Binding-site contacts:
Ligand atom O3 contacts residue ARG154 of chain 1.B at 3.0 Å (salt-bridge).
Ligand atom O5 contacts residue LEU33 of chain 1.B at 3.5 Å (h-bond).
Ligand atom C3 contacts residue GLU6 of chain 1.B at 3.5 Å.
Ligand atom O5 contacts residue VAL159 of chain 1.B at 3.5 Å (h-bond).
Ligand atom C2 contacts residue GLU34 of chain 1.B at 3.5 Å.
Ligand atom O2 contacts residue ARG154 of chain 1.B at 3.3 Å (salt-bridge).
Ligand atom O2 contacts residue VAL157 of chain 1.B at 2.7 Å (h-bond).
Ligand atom C3 contacts residue GLU34 of chain 1.B at 3.6 Å.
Ligand atom O6 contacts residue LYS36 of chain 1.B at 3.5 Å (salt-bridge).
Ligand atom O5 contacts residue ARG154 of chain 1.B at 3.2 Å (salt-bridge).
Ligand atom O3 contacts residue LYS59 of chain 1.B at 3.0 Å (salt-bridge).
Ligand atom O4 contacts residue ARG154 of chain 1.B at 3.4 Å (salt-bridge).
Ligand atom C2 contacts residue GLU6 of chain 1.B at 3.6 Å.
Ligand atom O2 contacts residue TRP156 of chain 1.B at 3.6 Å.
Ligand atom C3 contacts residue VAL157 of chain 1.B at 3.8 Å (hydrophobic).
Ligand atom C6 contacts residue GLU34 of chain 1.B at 3.9 Å.
Ligand atom C6 contacts residue ARG114 of chain 1.B at 3.6 Å.
Ligand atom C6 contacts residue TRP156 of chain 1.B at 3.7 Å (hydrophobic).
Ligand atom C6 contacts residue VAL159 of chain 1.B at 3.7 Å (hydrophobic).
Ligand atom O4 contacts residue TRP156 of chain 1.B at 3.7 Å.
Ligand atom O3 contacts residue VAL157 of chain 1.B at 3.2 Å (h-bond).
Ligand atom C2 contacts residue VAL157 of chain 1.B at 3.2 Å (hydrophobic).
Ligand atom C1 contacts residue ARG154 of chain 1.B at 3.9 Å.
Ligand atom O4 contacts residue LEU33 of chain 1.B at 3.8 Å.
Ligand atom C1 contacts residue GLU34 of chain 1.B at 3.6 Å.
Ligand atom O2 contacts residue LYS36 of chain 1.B at 3.7 Å.
Ligand atom C4 contacts residue LEU33 of chain 1.B at 3.5 Å (hydrophobic).
Ligand atom O6 contacts residue ARG114 of chain 1.B at 3.2 Å (salt-bridge).
Ligand atom O6 contacts residue THR160 of chain 1.B at 3.6 Å (h-bond).
Ligand atom C5 contacts residue TRP156 of chain 1.B at 3.5 Å (hydrophobic).
Ligand atom O6 contacts residue VAL159 of chain 1.B at 2.6 Å (h-bond).
Ligand atom O3 contacts residue GLU6 of chain 1.B at 3.0 Å (salt-bridge).
Ligand atom C1 contacts residue LEU33 of chain 1.B at 3.2 Å (hydrophobic).
Ligand atom C6 contacts residue TYR131 of chain 1.B at 3.9 Å (hydrophobic).
Ligand atom O2 contacts residue LEU33 of chain 1.B at 3.8 Å.
Ligand atom C3 contacts residue ARG154 of chain 1.B at 3.7 Å.
Ligand atom C3 contacts residue LYS59 of chain 1.B at 3.8 Å.
Ligand atom O3 contacts residue VAL159 of chain 1.B at 3.0 Å (h-bond).
Ligand atom C5 contacts residue LEU33 of chain 1.B at 3.7 Å (hydrophobic).
Ligand atom O3 contacts residue LYS36 of chain 1.B at 3.3 Å.

A protein and the small-molecule ligand that binds it are described below.
Small molecule (SMILES): OC[C@H]1O[C@@H](O[C@H]2[C@H](O)[C@H](O)[C@H](O[C@H]3[C@H](O)[C@H](O)[C@H](O[C@H]4[C@H](O)[C@H](O)[C@H](O)O[C@@H]4CO)O[C@@H]3CO)O[C@@H]2CO)[C@@H](O)[C@@H](O)[C@@H]1O

Sequence of chain 1.B:
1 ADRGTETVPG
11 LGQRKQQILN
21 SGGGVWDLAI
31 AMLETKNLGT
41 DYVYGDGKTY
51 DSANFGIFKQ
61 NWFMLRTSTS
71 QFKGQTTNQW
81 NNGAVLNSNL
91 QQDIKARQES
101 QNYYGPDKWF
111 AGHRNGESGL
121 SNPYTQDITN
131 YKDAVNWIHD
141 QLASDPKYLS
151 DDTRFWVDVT